Sequence of chain 1.B:
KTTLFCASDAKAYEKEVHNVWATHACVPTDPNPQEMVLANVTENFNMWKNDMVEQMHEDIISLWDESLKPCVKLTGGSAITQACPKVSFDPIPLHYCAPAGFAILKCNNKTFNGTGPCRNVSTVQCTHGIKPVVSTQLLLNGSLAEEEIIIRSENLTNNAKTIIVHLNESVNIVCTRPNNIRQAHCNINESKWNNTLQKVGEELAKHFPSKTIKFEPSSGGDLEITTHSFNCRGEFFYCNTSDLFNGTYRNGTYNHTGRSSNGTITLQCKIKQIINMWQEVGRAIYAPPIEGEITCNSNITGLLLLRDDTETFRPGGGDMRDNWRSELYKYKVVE

The small molecule below binds the protein below.
Small molecule (SMILES): CC(=O)N[C@@H]1[C@@H](O)[C@H](O)[C@@H](CO)O[C@H]1O

Binding-site contacts:
Ligand atom C5 contacts residue ASN160 of chain 1.B at 3.5 Å.
Ligand atom C2 contacts residue ASN160 of chain 1.B at 2.5 Å.
Ligand atom C1 contacts residue ASN163 of chain 1.B at 4.5 Å.
Ligand atom N2 contacts residue ASN160 of chain 1.B at 3.6 Å.
Ligand atom O5 contacts residue ASN160 of chain 1.B at 2.5 Å (h-bond).
Ligand atom C6 contacts residue ASN163 of chain 1.B at 3.9 Å.
Ligand atom C6 contacts residue ASN160 of chain 1.B at 3.7 Å.
Ligand atom O5 contacts residue THR162 of chain 1.B at 3.5 Å.
Ligand atom C1 contacts residue ASN160 of chain 1.B at 1.4 Å.
Ligand atom C3 contacts residue ASN160 of chain 1.B at 3.4 Å.
Ligand atom C1 contacts residue THR162 of chain 1.B at 4.3 Å.
Ligand atom O3 contacts residue ASN160 of chain 1.B at 3.2 Å (h-bond).
Ligand atom O5 contacts residue ASN163 of chain 1.B at 4.0 Å.
Ligand atom C4 contacts residue ASN160 of chain 1.B at 4.0 Å.
Ligand atom C7 contacts residue ASN160 of chain 1.B at 4.0 Å.
Ligand atom O6 contacts residue THR162 of chain 1.B at 4.3 Å.
Ligand atom O7 contacts residue ASN160 of chain 1.B at 3.7 Å.
Ligand atom O6 contacts residue ASN163 of chain 1.B at 3.8 Å.